Sequence of chain 1.A:
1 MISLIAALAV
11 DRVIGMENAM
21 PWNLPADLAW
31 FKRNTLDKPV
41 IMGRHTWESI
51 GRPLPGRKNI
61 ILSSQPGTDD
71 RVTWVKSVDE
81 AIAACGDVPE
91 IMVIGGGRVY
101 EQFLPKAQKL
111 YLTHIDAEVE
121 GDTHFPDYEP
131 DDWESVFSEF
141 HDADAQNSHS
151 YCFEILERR

Binding-site contacts:
Ligand atom C contacts residue ARG52 of chain 1.A at 3.8 Å.
Ligand atom N1 contacts residue ALA6 of chain 1.A at 3.8 Å.
Ligand atom O4 contacts residue ASP27 of chain 1.A at 3.6 Å (salt-bridge).
Ligand atom C16 contacts residue LEU54 of chain 1.A at 3.9 Å (hydrophobic).
Ligand atom C15 contacts residue PHE31 of chain 1.A at 3.4 Å (hydrophobic).
Ligand atom N8 contacts residue ILE94 of chain 1.A at 3.7 Å.
Ligand atom C4 contacts residue ALA7 of chain 1.A at 3.5 Å (hydrophobic).
Ligand atom N1 contacts residue ILE5 of chain 1.A at 3.9 Å.
Ligand atom O1 contacts residue ARG57 of chain 1.A at 2.6 Å (salt-bridge).
Ligand atom N3 contacts residue ASP27 of chain 1.A at 2.6 Å (salt-bridge).
Ligand atom C2 contacts residue ASP27 of chain 1.A at 3.5 Å.
Ligand atom N1 contacts residue ALA7 of chain 1.A at 3.9 Å.
Ligand atom O2 contacts residue LYS32 of chain 1.A at 3.8 Å.
Ligand atom C16 contacts residue PHE31 of chain 1.A at 3.3 Å (hydrophobic).
Ligand atom N8 contacts residue ILE5 of chain 1.A at 3.2 Å (h-bond).
Ligand atom O4 contacts residue ALA7 of chain 1.A at 3.8 Å.
Ligand atom O2 contacts residue ARG57 of chain 1.A at 2.5 Å (salt-bridge).
Ligand atom C4 contacts residue ASP27 of chain 1.A at 3.5 Å.
Ligand atom C14 contacts residue ILE50 of chain 1.A at 3.8 Å (hydrophobic).
Ligand atom C2 contacts residue PHE31 of chain 1.A at 4.0 Å (hydrophobic).
Ligand atom O1 contacts residue PHE31 of chain 1.A at 3.2 Å.
Ligand atom NA2 contacts residue ASP27 of chain 1.A at 2.9 Å (salt-bridge).
Ligand atom CT contacts residue ARG57 of chain 1.A at 3.2 Å.
Ligand atom N8 contacts residue TYR100 of chain 1.A at 3.5 Å (h-bond).
Ligand atom C7 contacts residue TYR100 of chain 1.A at 3.4 Å (hydrophobic).
Ligand atom OE2 contacts residue LEU28 of chain 1.A at 3.8 Å.
Ligand atom NA2 contacts residue TRP30 of chain 1.A at 4.0 Å.
Ligand atom C13 contacts residue ILE50 of chain 1.A at 4.0 Å (hydrophobic).
Ligand atom C2 contacts residue ALA7 of chain 1.A at 3.8 Å (hydrophobic).
Ligand atom N8 contacts residue PHE31 of chain 1.A at 3.8 Å.
Ligand atom C8A contacts residue ALA6 of chain 1.A at 4.0 Å (hydrophobic).
Ligand atom N3 contacts residue ALA7 of chain 1.A at 3.4 Å.
Ligand atom NA2 contacts residue THR113 of chain 1.A at 3.6 Å.
Ligand atom N1 contacts residue PHE31 of chain 1.A at 3.6 Å.
Ligand atom N8 contacts residue ALA6 of chain 1.A at 3.9 Å.
Ligand atom C6 contacts residue ILE94 of chain 1.A at 3.9 Å (hydrophobic).
Ligand atom C7 contacts residue ILE94 of chain 1.A at 3.0 Å (hydrophobic).
Ligand atom N contacts residue LEU54 of chain 1.A at 3.7 Å.
Ligand atom O1 contacts residue LYS32 of chain 1.A at 3.7 Å.
Ligand atom O contacts residue ARG52 of chain 1.A at 3.0 Å (salt-bridge).

A protein and the small-molecule ligand that binds it are described below.
Small molecule (SMILES): Nc1nc(=O)c2c([nH]1)NC[C@H](CCc1ccc(C(=O)N[C@@H](CCC(=O)O)C(=O)O)cc1)C2